Binding-site contacts:
Ligand atom C7 contacts residue ASN155 of chain 2.A at 4.0 Å.
Ligand atom O5 contacts residue ASN155 of chain 2.A at 2.4 Å (h-bond).
Ligand atom C3 contacts residue ASN155 of chain 2.A at 3.8 Å.
Ligand atom C2 contacts residue ASN155 of chain 2.A at 2.5 Å.
Ligand atom N2 contacts residue ASN155 of chain 2.A at 2.9 Å (h-bond).
Ligand atom C1 contacts residue ASN155 of chain 2.A at 1.4 Å.
Ligand atom C4 contacts residue ASN155 of chain 2.A at 4.2 Å.
Ligand atom C5 contacts residue ASN155 of chain 2.A at 3.7 Å.

This protein binds this small molecule.
Small molecule (SMILES): CC(=O)N[C@@H]1[C@@H](O)[C@H](O)[C@@H](CO)O[C@H]1O

Sequence of chain 2.A:
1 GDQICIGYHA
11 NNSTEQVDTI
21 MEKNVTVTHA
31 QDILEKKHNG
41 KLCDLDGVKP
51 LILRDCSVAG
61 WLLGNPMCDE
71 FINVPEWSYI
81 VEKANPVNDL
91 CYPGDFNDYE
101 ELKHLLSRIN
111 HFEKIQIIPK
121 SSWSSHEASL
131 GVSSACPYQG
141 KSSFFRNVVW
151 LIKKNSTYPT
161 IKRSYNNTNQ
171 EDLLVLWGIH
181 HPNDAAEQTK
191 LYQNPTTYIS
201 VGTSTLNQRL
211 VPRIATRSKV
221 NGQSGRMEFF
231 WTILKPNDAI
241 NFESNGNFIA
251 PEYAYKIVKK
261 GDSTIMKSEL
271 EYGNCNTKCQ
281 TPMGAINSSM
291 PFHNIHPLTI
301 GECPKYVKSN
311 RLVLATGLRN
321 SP